Sequence of chain 1.G:
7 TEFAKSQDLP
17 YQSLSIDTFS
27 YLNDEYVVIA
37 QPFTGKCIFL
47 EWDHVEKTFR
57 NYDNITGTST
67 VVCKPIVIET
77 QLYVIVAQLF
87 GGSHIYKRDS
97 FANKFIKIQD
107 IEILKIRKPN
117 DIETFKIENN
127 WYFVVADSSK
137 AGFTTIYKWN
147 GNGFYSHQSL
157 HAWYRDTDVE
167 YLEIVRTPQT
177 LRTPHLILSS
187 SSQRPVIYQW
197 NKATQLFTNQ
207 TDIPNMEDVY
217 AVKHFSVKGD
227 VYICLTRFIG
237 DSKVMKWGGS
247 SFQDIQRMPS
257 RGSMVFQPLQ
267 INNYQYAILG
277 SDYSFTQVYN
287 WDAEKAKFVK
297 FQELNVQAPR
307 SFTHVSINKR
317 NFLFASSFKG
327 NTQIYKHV

This small molecule binds to this protein.
Small molecule (SMILES): CC(=O)N[C@H]1[C@H](O[C@H]2[C@H](O)[C@@H](NC(C)=O)CO[C@@H]2CO)O[C@H](CO)[C@@H](O)[C@@H]1O

Binding-site contacts:
Ligand atom C1 contacts residue ASN57 of chain 1.G at 3.5 Å.
Ligand atom O5 contacts residue ILE44 of chain 1.G at 4.3 Å.
Ligand atom C4 contacts residue LYS42 of chain 1.G at 3.7 Å.
Ligand atom O6 contacts residue ILE44 of chain 1.G at 3.3 Å.
Ligand atom C2 contacts residue ASN57 of chain 1.G at 4.1 Å.
Ligand atom C5 contacts residue ASN57 of chain 1.G at 4.1 Å.
Ligand atom C1 contacts residue LYS42 of chain 1.G at 4.1 Å.
Ligand atom O5 contacts residue LYS42 of chain 1.G at 3.2 Å.
Ligand atom O5 contacts residue ASN57 of chain 1.G at 4.4 Å.
Ligand atom O6 contacts residue GLN37 of chain 1.G at 4.0 Å.
Ligand atom C6 contacts residue LYS42 of chain 1.G at 3.5 Å.
Ligand atom C8 contacts residue PRO16 of chain 1.G at 3.8 Å (hydrophobic).
Ligand atom C8 contacts residue TYR17 of chain 1.G at 3.4 Å (hydrophobic).
Ligand atom N2 contacts residue ASN60 of chain 1.G at 2.9 Å (h-bond).
Ligand atom C5 contacts residue ASN60 of chain 1.G at 3.7 Å.
Ligand atom C3 contacts residue ASN60 of chain 1.G at 3.8 Å.
Ligand atom C8 contacts residue ASN60 of chain 1.G at 4.4 Å.
Ligand atom O5 contacts residue ASN60 of chain 1.G at 2.4 Å (h-bond).
Ligand atom C7 contacts residue ASN60 of chain 1.G at 3.3 Å.
Ligand atom C5 contacts residue ILE44 of chain 1.G at 4.4 Å (hydrophobic).
Ligand atom C2 contacts residue LYS42 of chain 1.G at 4.3 Å.
Ligand atom C5 contacts residue LYS42 of chain 1.G at 3.7 Å.
Ligand atom C6 contacts residue ILE44 of chain 1.G at 3.9 Å (hydrophobic).
Ligand atom C2 contacts residue ASN60 of chain 1.G at 2.4 Å.
Ligand atom N2 contacts residue ASN57 of chain 1.G at 3.9 Å.
Ligand atom C4 contacts residue ASN60 of chain 1.G at 4.2 Å.
Ligand atom O7 contacts residue ASN60 of chain 1.G at 3.3 Å (h-bond).
Ligand atom C3 contacts residue ASN57 of chain 1.G at 4.3 Å.
Ligand atom C1 contacts residue ASN60 of chain 1.G at 1.4 Å.
Ligand atom O6 contacts residue TYR17 of chain 1.G at 4.0 Å.